Sequence of chain 1.B:
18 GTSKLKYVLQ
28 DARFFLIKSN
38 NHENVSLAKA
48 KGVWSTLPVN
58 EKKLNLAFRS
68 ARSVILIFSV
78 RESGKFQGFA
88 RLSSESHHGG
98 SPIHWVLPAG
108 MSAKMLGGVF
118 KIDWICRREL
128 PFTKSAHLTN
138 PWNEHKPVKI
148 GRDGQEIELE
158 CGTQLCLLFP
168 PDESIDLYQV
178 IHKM

A small-molecule ligand and the protein it binds are described below.
Small molecule (SMILES): O=S(=O)(Nc1ncc[nH]1)c1cccs1

Binding-site contacts:
Ligand atom SAN contacts residue ASN41 of chain 1.B at 3.7 Å.
Ligand atom CAG contacts residue LEU54 of chain 1.B at 4.1 Å (hydrophobic).
Ligand atom CAC contacts residue TRP51 of chain 1.B at 3.4 Å (hydrophobic).
Ligand atom CAC contacts residue TRP102 of chain 1.B at 3.8 Å (hydrophobic).
Ligand atom CAL contacts residue ASN37 of chain 1.B at 3.4 Å.
Ligand atom NAI contacts residue ASP150 of chain 1.B at 4.2 Å.
Ligand atom CAE contacts residue ASN41 of chain 1.B at 3.5 Å.
Ligand atom OAB contacts residue ASN41 of chain 1.B at 3.1 Å (h-bond).
Ligand atom CAG contacts residue MET108 of chain 1.B at 4.0 Å (hydrophobic).
Ligand atom NAI contacts residue ASN37 of chain 1.B at 3.6 Å.
Ligand atom CAD contacts residue SER52 of chain 1.B at 3.9 Å.
Ligand atom NAH contacts residue LYS35 of chain 1.B at 3.9 Å.
Ligand atom CAC contacts residue ASN41 of chain 1.B at 4.0 Å.
Ligand atom CAD contacts residue ASN41 of chain 1.B at 4.1 Å.
Ligand atom CAF contacts residue LYS35 of chain 1.B at 3.8 Å.
Ligand atom SAN contacts residue PRO105 of chain 1.B at 4.3 Å.
Ligand atom CAD contacts residue TRP102 of chain 1.B at 3.4 Å (hydrophobic).
Ligand atom NAH contacts residue ASN37 of chain 1.B at 2.9 Å (h-bond).
Ligand atom NAI contacts residue ARG78 of chain 1.B at 4.2 Å.
Ligand atom CAM contacts residue ASN41 of chain 1.B at 3.2 Å.
Ligand atom SAK contacts residue LEU113 of chain 1.B at 3.6 Å.
Ligand atom OAA contacts residue ASN37 of chain 1.B at 4.1 Å.
Ligand atom CAD contacts residue LEU113 of chain 1.B at 3.9 Å (hydrophobic).
Ligand atom CAL contacts residue LYS35 of chain 1.B at 3.8 Å.
Ligand atom NAI contacts residue SER36 of chain 1.B at 4.3 Å.
Ligand atom CAE contacts residue TRP51 of chain 1.B at 3.4 Å (hydrophobic).
Ligand atom NAH contacts residue SER36 of chain 1.B at 3.6 Å.
Ligand atom OAB contacts residue ASN38 of chain 1.B at 3.4 Å (h-bond).
Ligand atom SAN contacts residue ASN37 of chain 1.B at 3.7 Å.
Ligand atom OAB contacts residue PRO105 of chain 1.B at 3.8 Å.
Ligand atom OAA contacts residue PRO105 of chain 1.B at 3.2 Å.
Ligand atom NAJ contacts residue ASN37 of chain 1.B at 4.1 Å.
Ligand atom SAK contacts residue ASN41 of chain 1.B at 3.7 Å.
Ligand atom OAB contacts residue SER36 of chain 1.B at 3.9 Å.
Ligand atom OAB contacts residue ASN37 of chain 1.B at 3.2 Å (h-bond).
Ligand atom OAA contacts residue MET108 of chain 1.B at 3.4 Å.
Ligand atom NAI contacts residue LYS35 of chain 1.B at 2.9 Å (salt-bridge).
Ligand atom NAJ contacts residue MET108 of chain 1.B at 3.6 Å.
Ligand atom CAF contacts residue ASP150 of chain 1.B at 3.5 Å.
Ligand atom CAC contacts residue SER52 of chain 1.B at 3.8 Å.